A protein and the small-molecule ligand that binds it are described below.
Small molecule (SMILES): CC(=O)N[C@H]1[C@H](O[C@H]2[C@H](O)[C@@H](NC(C)=O)CO[C@@H]2CO)O[C@H](CO)[C@@H](O)[C@@H]1O

Binding-site contacts:
Ligand atom C2 contacts residue ASN801 of chain 1.A at 2.5 Å.
Ligand atom C8 contacts residue GLN804 of chain 1.A at 4.0 Å.
Ligand atom O5 contacts residue ASN801 of chain 1.A at 2.3 Å (h-bond).
Ligand atom N2 contacts residue ASN801 of chain 1.A at 3.0 Å (h-bond).
Ligand atom C5 contacts residue ASN801 of chain 1.A at 3.6 Å.
Ligand atom O6 contacts residue SER803 of chain 1.A at 4.0 Å.
Ligand atom C5 contacts residue GLN804 of chain 1.A at 4.3 Å.
Ligand atom C4 contacts residue ASN801 of chain 1.A at 4.2 Å.
Ligand atom C5 contacts residue SER803 of chain 1.A at 3.4 Å.
Ligand atom C1 contacts residue SER803 of chain 1.A at 3.9 Å.
Ligand atom O5 contacts residue SER803 of chain 1.A at 3.3 Å (h-bond).
Ligand atom C1 contacts residue ASN801 of chain 1.A at 1.4 Å.
Ligand atom C3 contacts residue ASN801 of chain 1.A at 3.8 Å.
Ligand atom C6 contacts residue SER803 of chain 1.A at 3.5 Å.
Ligand atom C6 contacts residue GLN804 of chain 1.A at 3.5 Å.
Ligand atom O6 contacts residue ASN801 of chain 1.A at 4.5 Å.
Ligand atom O6 contacts residue GLN804 of chain 1.A at 4.0 Å.
Ligand atom C7 contacts residue ASN801 of chain 1.A at 3.6 Å.
Ligand atom O7 contacts residue ASN801 of chain 1.A at 3.9 Å.

Sequence of chain 1.A:
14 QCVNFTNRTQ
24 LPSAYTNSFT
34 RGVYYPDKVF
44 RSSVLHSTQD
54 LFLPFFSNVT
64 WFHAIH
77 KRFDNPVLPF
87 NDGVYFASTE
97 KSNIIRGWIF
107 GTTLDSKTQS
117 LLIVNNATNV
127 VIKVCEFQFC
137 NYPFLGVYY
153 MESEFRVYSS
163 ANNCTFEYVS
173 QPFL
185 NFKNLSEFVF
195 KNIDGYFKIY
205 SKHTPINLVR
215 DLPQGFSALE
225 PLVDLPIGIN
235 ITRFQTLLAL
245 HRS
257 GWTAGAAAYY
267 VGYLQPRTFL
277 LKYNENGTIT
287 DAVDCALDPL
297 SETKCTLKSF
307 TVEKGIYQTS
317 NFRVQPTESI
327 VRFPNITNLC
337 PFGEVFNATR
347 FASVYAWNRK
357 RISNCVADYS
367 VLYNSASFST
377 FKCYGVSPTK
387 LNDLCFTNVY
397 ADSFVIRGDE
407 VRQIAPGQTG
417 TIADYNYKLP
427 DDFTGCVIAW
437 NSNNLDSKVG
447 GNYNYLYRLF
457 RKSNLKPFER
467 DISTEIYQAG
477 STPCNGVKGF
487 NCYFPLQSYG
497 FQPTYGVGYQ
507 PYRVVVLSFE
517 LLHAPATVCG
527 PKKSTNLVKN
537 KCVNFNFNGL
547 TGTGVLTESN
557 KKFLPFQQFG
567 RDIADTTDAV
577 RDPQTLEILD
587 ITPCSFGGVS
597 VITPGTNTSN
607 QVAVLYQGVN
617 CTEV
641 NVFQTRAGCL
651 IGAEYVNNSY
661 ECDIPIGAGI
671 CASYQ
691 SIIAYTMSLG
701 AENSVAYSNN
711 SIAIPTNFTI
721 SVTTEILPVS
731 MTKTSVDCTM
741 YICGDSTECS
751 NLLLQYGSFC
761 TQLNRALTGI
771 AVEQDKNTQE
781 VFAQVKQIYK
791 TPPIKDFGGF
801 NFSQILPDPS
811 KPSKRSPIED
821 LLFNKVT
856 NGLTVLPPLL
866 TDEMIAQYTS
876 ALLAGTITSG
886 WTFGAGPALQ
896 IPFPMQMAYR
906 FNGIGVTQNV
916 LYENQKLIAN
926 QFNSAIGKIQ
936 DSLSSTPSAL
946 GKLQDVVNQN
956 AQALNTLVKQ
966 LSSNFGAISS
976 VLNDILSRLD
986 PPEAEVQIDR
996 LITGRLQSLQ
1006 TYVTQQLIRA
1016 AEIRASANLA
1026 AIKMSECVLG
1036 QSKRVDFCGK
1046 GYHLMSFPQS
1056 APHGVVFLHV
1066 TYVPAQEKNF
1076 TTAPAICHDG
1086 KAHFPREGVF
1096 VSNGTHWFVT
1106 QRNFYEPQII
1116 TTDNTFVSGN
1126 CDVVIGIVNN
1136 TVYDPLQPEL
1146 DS